This protein binds this small molecule.
Small molecule (SMILES): CC(=O)N[C@@H]1[C@@H](O)[C@H](O)[C@@H](CO)O[C@H]1O

Sequence of chain 1.A:
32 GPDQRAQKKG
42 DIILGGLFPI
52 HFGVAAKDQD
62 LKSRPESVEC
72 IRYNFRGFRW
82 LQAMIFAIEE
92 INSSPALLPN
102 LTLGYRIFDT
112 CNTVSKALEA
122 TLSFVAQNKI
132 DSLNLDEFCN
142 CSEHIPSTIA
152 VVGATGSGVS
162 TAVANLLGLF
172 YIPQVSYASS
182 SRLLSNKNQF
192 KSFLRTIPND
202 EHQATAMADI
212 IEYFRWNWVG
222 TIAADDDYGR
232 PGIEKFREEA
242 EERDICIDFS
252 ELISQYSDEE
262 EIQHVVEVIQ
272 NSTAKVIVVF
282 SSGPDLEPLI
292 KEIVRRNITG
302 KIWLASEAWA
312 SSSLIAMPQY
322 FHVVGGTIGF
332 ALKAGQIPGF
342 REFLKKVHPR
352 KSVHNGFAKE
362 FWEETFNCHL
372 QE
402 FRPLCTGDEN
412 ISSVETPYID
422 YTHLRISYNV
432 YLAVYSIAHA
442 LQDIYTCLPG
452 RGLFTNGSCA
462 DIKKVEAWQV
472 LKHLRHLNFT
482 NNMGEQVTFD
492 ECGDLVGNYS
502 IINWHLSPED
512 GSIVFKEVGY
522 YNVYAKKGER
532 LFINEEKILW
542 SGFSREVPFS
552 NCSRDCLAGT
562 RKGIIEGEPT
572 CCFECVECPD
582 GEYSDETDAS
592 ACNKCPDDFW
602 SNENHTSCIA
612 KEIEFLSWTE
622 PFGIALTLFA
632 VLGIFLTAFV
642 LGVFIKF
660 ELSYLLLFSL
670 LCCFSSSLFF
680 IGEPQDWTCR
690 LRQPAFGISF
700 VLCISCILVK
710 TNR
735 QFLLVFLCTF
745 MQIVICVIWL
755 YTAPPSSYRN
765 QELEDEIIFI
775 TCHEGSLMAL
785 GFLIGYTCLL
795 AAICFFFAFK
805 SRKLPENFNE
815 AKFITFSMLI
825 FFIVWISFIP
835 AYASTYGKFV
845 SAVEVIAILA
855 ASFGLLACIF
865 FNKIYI

Binding-site contacts:
Ligand atom O5 contacts residue ASN479 of chain 1.A at 2.5 Å (h-bond).
Ligand atom C1 contacts residue ASN479 of chain 1.A at 1.4 Å.
Ligand atom C3 contacts residue ASN479 of chain 1.A at 3.8 Å.
Ligand atom C8 contacts residue ASN479 of chain 1.A at 4.3 Å.
Ligand atom O7 contacts residue ASN479 of chain 1.A at 3.0 Å (h-bond).
Ligand atom O7 contacts residue GLN487 of chain 1.A at 3.8 Å.
Ligand atom O6 contacts residue ASN479 of chain 1.A at 4.2 Å.
Ligand atom C7 contacts residue ASN479 of chain 1.A at 3.2 Å.
Ligand atom O7 contacts residue PHE480 of chain 1.A at 4.4 Å.
Ligand atom O6 contacts residue GLN487 of chain 1.A at 3.5 Å.
Ligand atom C5 contacts residue ASN479 of chain 1.A at 3.7 Å.
Ligand atom C2 contacts residue ASN479 of chain 1.A at 2.4 Å.
Ligand atom N2 contacts residue ASN479 of chain 1.A at 2.8 Å (h-bond).
Ligand atom C4 contacts residue ASN479 of chain 1.A at 4.3 Å.